Sequence of chain 1.B:
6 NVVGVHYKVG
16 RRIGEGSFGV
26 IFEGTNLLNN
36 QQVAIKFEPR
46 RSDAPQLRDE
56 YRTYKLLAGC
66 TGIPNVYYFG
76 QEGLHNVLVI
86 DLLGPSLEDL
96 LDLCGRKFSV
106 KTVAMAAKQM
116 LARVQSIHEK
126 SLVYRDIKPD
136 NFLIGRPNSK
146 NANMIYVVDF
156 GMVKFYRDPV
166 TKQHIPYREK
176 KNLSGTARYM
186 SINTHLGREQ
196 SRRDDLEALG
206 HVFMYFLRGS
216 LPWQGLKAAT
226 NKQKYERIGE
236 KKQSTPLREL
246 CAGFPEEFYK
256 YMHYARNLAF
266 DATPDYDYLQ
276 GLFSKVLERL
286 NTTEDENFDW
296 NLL

Binding-site contacts:
Ligand atom C6' contacts residue VAL153 of chain 1.B at 3.3 Å (hydrophobic).
Ligand atom C11 contacts residue TYR59 of chain 1.B at 3.3 Å (hydrophobic).
Ligand atom C11 contacts residue GLU55 of chain 1.B at 3.0 Å.
Ligand atom C12 contacts residue GLY21 of chain 1.B at 3.6 Å.
Ligand atom C7 contacts residue LEU87 of chain 1.B at 3.9 Å (hydrophobic).
Ligand atom C3' contacts residue GLY21 of chain 1.B at 3.8 Å.
Ligand atom C3' contacts residue LYS41 of chain 1.B at 3.8 Å.
Ligand atom C13 contacts residue LEU138 of chain 1.B at 3.2 Å (hydrophobic).
Ligand atom C7 contacts residue LEU88 of chain 1.B at 3.7 Å (hydrophobic).
Ligand atom C12 contacts residue GLU20 of chain 1.B at 3.5 Å.
Ligand atom O2' contacts residue LYS41 of chain 1.B at 3.5 Å (salt-bridge).
Ligand atom N1 contacts residue LEU88 of chain 1.B at 3.5 Å (h-bond).
Ligand atom O2 contacts residue VAL153 of chain 1.B at 3.6 Å.
Ligand atom O4' contacts residue SER22 of chain 1.B at 3.6 Å.
Ligand atom C13 contacts residue VAL153 of chain 1.B at 3.7 Å (hydrophobic).
Ligand atom O2' contacts residue ILE26 of chain 1.B at 3.6 Å.
Ligand atom O2 contacts residue ILE85 of chain 1.B at 3.2 Å.
Ligand atom O4' contacts residue GLY21 of chain 1.B at 2.8 Å.
Ligand atom O6' contacts residue LEU138 of chain 1.B at 3.1 Å.
Ligand atom C3' contacts residue ILE26 of chain 1.B at 3.6 Å (hydrophobic).
Ligand atom O2 contacts residue ASP86 of chain 1.B at 3.8 Å.
Ligand atom C3' contacts residue ASP154 of chain 1.B at 3.3 Å.
Ligand atom C5 contacts residue ILE18 of chain 1.B at 3.4 Å (hydrophobic).
Ligand atom C9 contacts residue LEU138 of chain 1.B at 3.7 Å (hydrophobic).
Ligand atom O4' contacts residue ASP154 of chain 1.B at 2.8 Å (salt-bridge).
Ligand atom C4' contacts residue GLY21 of chain 1.B at 3.6 Å.
Ligand atom C12 contacts residue ASP154 of chain 1.B at 3.6 Å.
Ligand atom C4' contacts residue ASP154 of chain 1.B at 3.2 Å.
Ligand atom C10 contacts residue VAL153 of chain 1.B at 3.5 Å (hydrophobic).
Ligand atom C1' contacts residue VAL153 of chain 1.B at 3.7 Å (hydrophobic).
Ligand atom C13 contacts residue ASP135 of chain 1.B at 3.6 Å.
Ligand atom O6' contacts residue VAL153 of chain 1.B at 3.0 Å.
Ligand atom C2' contacts residue ILE26 of chain 1.B at 3.8 Å (hydrophobic).
Ligand atom N1 contacts residue ASP86 of chain 1.B at 3.5 Å (salt-bridge).
Ligand atom C6 contacts residue ILE18 of chain 1.B at 3.2 Å (hydrophobic).
Ligand atom C11 contacts residue LYS41 of chain 1.B at 3.2 Å.
Ligand atom C7 contacts residue ILE18 of chain 1.B at 3.9 Å (hydrophobic).
Ligand atom C12 contacts residue ASN136 of chain 1.B at 3.8 Å.
Ligand atom O4' contacts residue GLU20 of chain 1.B at 3.5 Å (salt-bridge).
Ligand atom C3 contacts residue LEU138 of chain 1.B at 3.8 Å (hydrophobic).

This small molecule binds to this protein.
Small molecule (SMILES): COc1cc(OC)c(/C=C2/C(=O)Nc3ccccc32)c(OC)c1